A protein and the small-molecule ligand that binds it are described below.
Small molecule (SMILES): CC(=O)N[C@H]1[C@H](O[C@H]2[C@H](O)[C@@H](NC(C)=O)CO[C@@H]2CO)O[C@H](CO)[C@@H](O)[C@@H]1O

Sequence of chain 1.C:
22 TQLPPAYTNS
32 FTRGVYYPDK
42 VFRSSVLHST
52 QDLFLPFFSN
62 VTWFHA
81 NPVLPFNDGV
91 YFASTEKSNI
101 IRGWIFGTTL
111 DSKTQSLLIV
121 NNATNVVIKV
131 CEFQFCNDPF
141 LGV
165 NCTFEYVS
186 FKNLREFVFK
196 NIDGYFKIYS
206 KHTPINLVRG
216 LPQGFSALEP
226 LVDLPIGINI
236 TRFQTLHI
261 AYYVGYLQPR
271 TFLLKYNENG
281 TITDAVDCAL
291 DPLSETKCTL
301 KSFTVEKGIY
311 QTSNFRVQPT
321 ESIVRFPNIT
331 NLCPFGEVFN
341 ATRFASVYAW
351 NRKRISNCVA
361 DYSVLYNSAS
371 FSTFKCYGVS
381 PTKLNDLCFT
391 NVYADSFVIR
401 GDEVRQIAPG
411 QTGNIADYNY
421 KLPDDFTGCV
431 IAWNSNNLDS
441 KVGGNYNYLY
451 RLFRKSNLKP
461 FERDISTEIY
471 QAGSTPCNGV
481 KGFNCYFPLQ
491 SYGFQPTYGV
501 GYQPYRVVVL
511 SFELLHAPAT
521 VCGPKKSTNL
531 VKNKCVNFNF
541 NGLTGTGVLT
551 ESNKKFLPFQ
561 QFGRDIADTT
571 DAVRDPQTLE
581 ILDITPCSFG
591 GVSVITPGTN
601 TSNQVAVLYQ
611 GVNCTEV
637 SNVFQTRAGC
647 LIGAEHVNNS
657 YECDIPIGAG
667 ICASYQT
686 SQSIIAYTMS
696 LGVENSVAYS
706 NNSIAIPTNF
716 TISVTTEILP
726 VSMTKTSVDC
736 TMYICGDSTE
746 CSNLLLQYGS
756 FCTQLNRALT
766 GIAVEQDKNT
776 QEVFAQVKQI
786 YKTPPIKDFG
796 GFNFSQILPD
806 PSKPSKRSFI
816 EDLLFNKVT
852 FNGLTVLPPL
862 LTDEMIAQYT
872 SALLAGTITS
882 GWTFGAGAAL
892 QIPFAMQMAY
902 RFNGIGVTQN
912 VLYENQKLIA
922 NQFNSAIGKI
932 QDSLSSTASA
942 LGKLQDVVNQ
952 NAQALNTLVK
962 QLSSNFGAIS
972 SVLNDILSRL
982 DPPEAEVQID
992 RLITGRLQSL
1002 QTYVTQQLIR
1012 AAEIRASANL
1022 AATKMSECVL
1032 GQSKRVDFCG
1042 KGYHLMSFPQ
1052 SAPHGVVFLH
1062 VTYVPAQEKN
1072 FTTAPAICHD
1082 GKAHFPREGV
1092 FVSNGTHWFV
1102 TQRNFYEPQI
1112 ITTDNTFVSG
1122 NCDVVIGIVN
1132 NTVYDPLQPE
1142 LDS

Binding-site contacts:
Ligand atom O5 contacts residue ASN1131 of chain 1.C at 2.4 Å (h-bond).
Ligand atom C5 contacts residue ASN1131 of chain 1.C at 3.6 Å.
Ligand atom O7 contacts residue ASN1131 of chain 1.C at 3.7 Å.
Ligand atom N2 contacts residue ASN1131 of chain 1.C at 2.9 Å (h-bond).
Ligand atom C4 contacts residue ASN1131 of chain 1.C at 4.2 Å.
Ligand atom C3 contacts residue ASN1131 of chain 1.C at 3.8 Å.
Ligand atom C2 contacts residue ASN1131 of chain 1.C at 2.5 Å.
Ligand atom C1 contacts residue ASN1131 of chain 1.C at 1.4 Å.
Ligand atom C7 contacts residue ASN1131 of chain 1.C at 3.5 Å.